Sequence of chain 1.A:
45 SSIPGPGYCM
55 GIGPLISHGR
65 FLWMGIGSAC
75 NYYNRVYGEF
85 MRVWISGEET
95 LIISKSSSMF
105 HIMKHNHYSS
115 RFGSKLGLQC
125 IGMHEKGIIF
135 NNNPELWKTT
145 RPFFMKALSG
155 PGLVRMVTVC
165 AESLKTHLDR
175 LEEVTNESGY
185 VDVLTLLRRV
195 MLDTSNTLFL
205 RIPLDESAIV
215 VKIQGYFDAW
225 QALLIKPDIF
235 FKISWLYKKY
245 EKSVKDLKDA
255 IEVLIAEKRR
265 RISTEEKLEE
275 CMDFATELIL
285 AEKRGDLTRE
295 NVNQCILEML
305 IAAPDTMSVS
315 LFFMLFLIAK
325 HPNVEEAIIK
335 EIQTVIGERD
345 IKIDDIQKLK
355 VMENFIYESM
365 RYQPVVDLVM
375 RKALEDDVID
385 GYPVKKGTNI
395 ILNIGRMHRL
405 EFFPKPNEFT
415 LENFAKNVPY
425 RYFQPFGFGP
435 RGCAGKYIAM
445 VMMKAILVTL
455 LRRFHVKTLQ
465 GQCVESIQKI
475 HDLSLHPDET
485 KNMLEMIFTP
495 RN

This small molecule binds to this protein.
Small molecule (SMILES): C[C@]12CC[C@H]3[C@@H](CCC4=CC(=O)CC[C@@]43C)[C@@H]1CC[C@@H]2O

Binding-site contacts:
Ligand atom C16 contacts residue VAL373 of chain 1.A at 4.1 Å (hydrophobic).
Ligand atom C3 contacts residue THR310 of chain 1.A at 3.9 Å.
Ligand atom O17 contacts residue VAL373 of chain 1.A at 3.5 Å.
Ligand atom C18 contacts residue HEM1 of chain 1.B at 3.5 Å.
Ligand atom O3 contacts residue ALA306 of chain 1.A at 3.3 Å.
Ligand atom C1 contacts residue ILE133 of chain 1.A at 4.0 Å (hydrophobic).
Ligand atom C6 contacts residue THR310 of chain 1.A at 3.8 Å.
Ligand atom C3 contacts residue ALA306 of chain 1.A at 4.0 Å (hydrophobic).
Ligand atom C11 contacts residue ILE133 of chain 1.A at 3.8 Å (hydrophobic).
Ligand atom C10 contacts residue THR310 of chain 1.A at 4.1 Å.
Ligand atom C4 contacts residue ASP309 of chain 1.A at 3.8 Å.
Ligand atom C15 contacts residue LEU477 of chain 1.A at 3.7 Å (hydrophobic).
Ligand atom C18 contacts residue LEU372 of chain 1.A at 3.6 Å (hydrophobic).
Ligand atom C16 contacts residue LEU477 of chain 1.A at 3.9 Å (hydrophobic).
Ligand atom C17 contacts residue PHE134 of chain 1.A at 3.8 Å (hydrophobic).
Ligand atom C19 contacts residue HEM1 of chain 1.B at 3.6 Å.
Ligand atom C2 contacts residue ILE133 of chain 1.A at 4.0 Å (hydrophobic).
Ligand atom O3 contacts residue ILE305 of chain 1.A at 3.8 Å.
Ligand atom C19 contacts residue VAL370 of chain 1.A at 4.0 Å (hydrophobic).
Ligand atom C11 contacts residue HEM1 of chain 1.B at 3.6 Å.
Ligand atom C5 contacts residue THR310 of chain 1.A at 3.5 Å.
Ligand atom C3 contacts residue TRP224 of chain 1.A at 3.8 Å (hydrophobic).
Ligand atom C15 contacts residue LEU372 of chain 1.A at 3.6 Å (hydrophobic).
Ligand atom C4 contacts residue TRP224 of chain 1.A at 3.6 Å (hydrophobic).
Ligand atom C3 contacts residue ASP309 of chain 1.A at 3.8 Å.
Ligand atom C19 contacts residue THR310 of chain 1.A at 3.5 Å.
Ligand atom C18 contacts residue VAL370 of chain 1.A at 3.7 Å (hydrophobic).
Ligand atom C12 contacts residue ILE133 of chain 1.A at 3.9 Å (hydrophobic).
Ligand atom O3 contacts residue ASP309 of chain 1.A at 2.8 Å (salt-bridge).
Ligand atom C6 contacts residue PHE221 of chain 1.A at 4.0 Å (hydrophobic).
Ligand atom C4 contacts residue THR310 of chain 1.A at 3.4 Å.
Ligand atom C17 contacts residue MET374 of chain 1.A at 3.8 Å (hydrophobic).
Ligand atom C5 contacts residue TRP224 of chain 1.A at 3.9 Å (hydrophobic).
Ligand atom C12 contacts residue ARG115 of chain 1.A at 3.9 Å.
Ligand atom C2 contacts residue ALA306 of chain 1.A at 4.0 Å (hydrophobic).
Ligand atom C16 contacts residue MET374 of chain 1.A at 3.8 Å (hydrophobic).
Ligand atom O3 contacts residue TRP224 of chain 1.A at 3.8 Å.
Ligand atom O17 contacts residue ARG115 of chain 1.A at 3.3 Å (salt-bridge).
Ligand atom O17 contacts residue MET374 of chain 1.A at 2.7 Å (h-bond).
Ligand atom C16 contacts residue LEU372 of chain 1.A at 3.5 Å (hydrophobic).